This small molecule binds to this protein.
Small molecule (SMILES): CCc1c(C(=O)OC)ncc2[nH]c3cc(OC)c(OC)cc3c12

Sequence of chain 1.D:
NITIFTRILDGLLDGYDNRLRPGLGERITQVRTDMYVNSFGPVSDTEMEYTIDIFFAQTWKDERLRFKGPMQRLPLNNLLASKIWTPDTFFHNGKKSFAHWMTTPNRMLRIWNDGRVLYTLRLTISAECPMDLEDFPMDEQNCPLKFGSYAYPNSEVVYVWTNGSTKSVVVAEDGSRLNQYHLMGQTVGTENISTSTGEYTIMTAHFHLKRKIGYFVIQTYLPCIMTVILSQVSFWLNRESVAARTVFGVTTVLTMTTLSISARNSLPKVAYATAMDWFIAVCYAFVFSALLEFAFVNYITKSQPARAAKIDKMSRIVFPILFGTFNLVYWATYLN

Binding-site contacts:
Ligand atom O17 contacts residue ALA70 of chain 1.D at 3.5 Å.
Ligand atom C21 contacts residue ILE215 of chain 1.E at 3.5 Å (hydrophobic).
Ligand atom C21 contacts residue HIS105 of chain 1.E at 3.3 Å.
Ligand atom O22 contacts residue HIS105 of chain 1.E at 3.1 Å.
Ligand atom C13 contacts residue TYR163 of chain 1.E at 3.7 Å (hydrophobic).
Ligand atom C15 contacts residue THR210 of chain 1.E at 3.9 Å.
Ligand atom C23 contacts residue ILE206 of chain 1.E at 3.7 Å (hydrophobic).
Ligand atom C07 contacts residue HIS105 of chain 1.E at 3.6 Å.
Ligand atom C10 contacts residue TYR213 of chain 1.E at 3.9 Å (hydrophobic).
Ligand atom O17 contacts residue PHE68 of chain 1.D at 2.8 Å (h-bond).
Ligand atom C16 contacts residue PHE68 of chain 1.D at 3.6 Å (hydrophobic).
Ligand atom C12 contacts residue THR210 of chain 1.E at 3.7 Å.
Ligand atom C08 contacts residue TYR213 of chain 1.E at 3.7 Å (hydrophobic).
Ligand atom C21 contacts residue TYR213 of chain 1.E at 3.6 Å (hydrophobic).
Ligand atom C16 contacts residue THR133 of chain 1.D at 3.4 Å.
Ligand atom C12 contacts residue TYR163 of chain 1.E at 3.5 Å (hydrophobic).
Ligand atom C21 contacts residue PHE103 of chain 1.E at 3.9 Å (hydrophobic).
Ligand atom N14 contacts residue THR210 of chain 1.E at 3.6 Å.
Ligand atom C08 contacts residue HIS105 of chain 1.E at 3.6 Å.
Ligand atom O20 contacts residue HIS105 of chain 1.E at 3.1 Å.
Ligand atom C21 contacts residue SER162 of chain 1.E at 3.0 Å.
Ligand atom C09 contacts residue SER162 of chain 1.E at 3.2 Å.
Ligand atom N14 contacts residue THR133 of chain 1.D at 3.4 Å.
Ligand atom C13 contacts residue THR210 of chain 1.E at 3.9 Å.
Ligand atom O20 contacts residue TYR213 of chain 1.E at 3.3 Å.
Ligand atom C15 contacts residue THR133 of chain 1.D at 3.7 Å.
Ligand atom C02 contacts residue PHE68 of chain 1.D at 3.6 Å (hydrophobic).
Ligand atom C10 contacts residue TYR163 of chain 1.E at 3.9 Å (hydrophobic).
Ligand atom C02 contacts residue TYR49 of chain 1.D at 3.9 Å (hydrophobic).
Ligand atom O17 contacts residue THR133 of chain 1.D at 2.4 Å (h-bond).
Ligand atom C09 contacts residue TYR213 of chain 1.E at 3.3 Å (hydrophobic).
Ligand atom C19 contacts residue ASP47 of chain 1.D at 3.6 Å.
Ligand atom C23 contacts residue HIS105 of chain 1.E at 3.3 Å.
Ligand atom O22 contacts residue ILE206 of chain 1.E at 3.1 Å.
Ligand atom O20 contacts residue ILE215 of chain 1.E at 3.4 Å.
Ligand atom C01 contacts residue TYR49 of chain 1.D at 3.7 Å (hydrophobic).
Ligand atom C13 contacts residue THR133 of chain 1.D at 3.7 Å.
Ligand atom C19 contacts residue PHE68 of chain 1.D at 3.7 Å (hydrophobic).
Ligand atom N11 contacts residue TYR213 of chain 1.E at 3.5 Å.
Ligand atom N11 contacts residue TYR163 of chain 1.E at 2.8 Å (h-bond).

Sequence of chain 1.E:
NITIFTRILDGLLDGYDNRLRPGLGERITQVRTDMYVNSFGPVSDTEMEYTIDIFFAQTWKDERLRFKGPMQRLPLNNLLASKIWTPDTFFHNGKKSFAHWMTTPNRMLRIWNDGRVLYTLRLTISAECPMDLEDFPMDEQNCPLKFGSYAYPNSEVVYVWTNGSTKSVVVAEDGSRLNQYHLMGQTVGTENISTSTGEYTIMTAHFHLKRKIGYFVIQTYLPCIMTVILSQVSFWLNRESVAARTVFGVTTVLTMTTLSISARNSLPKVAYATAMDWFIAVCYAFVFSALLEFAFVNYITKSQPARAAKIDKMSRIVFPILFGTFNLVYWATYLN